Binding-site contacts:
Ligand atom CG2 contacts residue PHE71 of chain 25.A at 4.0 Å (hydrophobic).
Ligand atom CD1 contacts residue THR349 of chain 25.A at 4.3 Å.

A small-molecule ligand and the protein it binds are described below.
Small molecule (SMILES): CC[C@H](C)[C@@H](C=O)NC(=O)[C@H](CO)NC(=O)[C@H](CCCCN)NC(=O)[C@@H](N)C(C)C

Sequence of chain 25.A:
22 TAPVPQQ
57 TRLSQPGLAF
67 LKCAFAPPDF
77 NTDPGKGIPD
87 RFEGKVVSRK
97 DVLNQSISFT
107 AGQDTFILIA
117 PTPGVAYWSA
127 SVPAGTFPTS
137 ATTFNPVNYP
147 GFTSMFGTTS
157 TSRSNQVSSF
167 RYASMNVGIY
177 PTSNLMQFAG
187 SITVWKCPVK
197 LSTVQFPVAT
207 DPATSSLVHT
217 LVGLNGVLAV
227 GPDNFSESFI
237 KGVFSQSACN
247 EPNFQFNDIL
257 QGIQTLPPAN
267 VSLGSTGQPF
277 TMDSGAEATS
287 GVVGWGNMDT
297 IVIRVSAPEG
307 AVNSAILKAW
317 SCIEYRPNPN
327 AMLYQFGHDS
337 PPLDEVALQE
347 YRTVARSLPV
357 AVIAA